Binding-site contacts:
Ligand atom C1' contacts residue LEU17 of chain 3.B at 4.4 Å (hydrophobic).
Ligand atom N1' contacts residue TYR16 of chain 3.B at 4.0 Å.
Ligand atom C4 contacts residue CYS11 of chain 2.C at 3.8 Å (hydrophobic).
Ligand atom N1' contacts residue LEU17 of chain 3.B at 3.7 Å.
Ligand atom C3 contacts residue CYS6 of chain 2.C at 3.5 Å (hydrophobic).
Ligand atom C6 contacts residue LEU17 of chain 3.B at 3.9 Å (hydrophobic).
Ligand atom O4 contacts residue CYS11 of chain 2.C at 2.9 Å (h-bond).
Ligand atom C5 contacts residue LEU16 of chain 2.C at 4.4 Å (hydrophobic).
Ligand atom C5 contacts residue CYS11 of chain 2.C at 3.3 Å (hydrophobic).
Ligand atom O4 contacts residue SER9 of chain 2.C at 3.6 Å (h-bond).
Ligand atom C6 contacts residue CYS11 of chain 2.C at 4.1 Å (hydrophobic).
Ligand atom O4 contacts residue CYS6 of chain 2.C at 2.7 Å (h-bond).
Ligand atom C4 contacts residue CYS6 of chain 2.C at 3.6 Å (hydrophobic).
Ligand atom C6 contacts residue LEU16 of chain 2.C at 4.4 Å (hydrophobic).
Ligand atom O4 contacts residue ILE10 of chain 2.C at 3.6 Å.

Sequence of chain 2.C:
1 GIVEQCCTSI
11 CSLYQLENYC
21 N

Sequence of chain 3.B:
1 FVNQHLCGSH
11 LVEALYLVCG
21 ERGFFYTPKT

This protein binds this small molecule.
Small molecule (SMILES): NC(=O)c1ccc(O)cc1